The protein below binds the small molecule below.
Small molecule (SMILES): CCc1c(-c2csc(N3CCN(CC4CCN(CC)CC4)CC3)n2)[nH]c(C)c1C(C)=O

Sequence of chain 1.A:
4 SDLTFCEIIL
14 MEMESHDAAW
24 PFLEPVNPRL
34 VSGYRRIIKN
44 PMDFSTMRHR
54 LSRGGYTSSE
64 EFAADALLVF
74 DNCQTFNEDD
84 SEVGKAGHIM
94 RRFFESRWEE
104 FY

Binding-site contacts:
Ligand atom C14 contacts residue TRP23 of chain 1.A at 4.2 Å (hydrophobic).
Ligand atom N15 contacts residue PRO24 of chain 1.A at 4.1 Å.
Ligand atom C21 contacts residue PRO24 of chain 1.A at 3.6 Å (hydrophobic).
Ligand atom C17 contacts residue EDO1 of chain 1.C at 3.9 Å.
Ligand atom C16 contacts residue EDO1 of chain 1.C at 3.8 Å.
Ligand atom C07 contacts residue GLU27 of chain 1.A at 3.6 Å.
Ligand atom N20 contacts residue PRO24 of chain 1.A at 3.1 Å (h-bond).
Ligand atom C10 contacts residue TRP23 of chain 1.A at 3.7 Å (hydrophobic).
Ligand atom C26 contacts residue TYR37 of chain 1.A at 3.7 Å (hydrophobic).
Ligand atom N11 contacts residue TRP23 of chain 1.A at 4.2 Å.
Ligand atom N20 contacts residue VAL86 of chain 1.A at 4.2 Å.
Ligand atom N20 contacts residue VAL29 of chain 1.A at 4.2 Å.
Ligand atom C26 contacts residue PHE79 of chain 1.A at 3.4 Å (hydrophobic).
Ligand atom C29 contacts residue ASN80 of chain 1.A at 3.9 Å.
Ligand atom C26 contacts residue VAL34 of chain 1.A at 3.8 Å (hydrophobic).
Ligand atom O25 contacts residue TYR37 of chain 1.A at 3.8 Å.
Ligand atom C26 contacts residue ASN80 of chain 1.A at 3.7 Å.
Ligand atom C17 contacts residue TRP23 of chain 1.A at 4.2 Å (hydrophobic).
Ligand atom C22 contacts residue VAL29 of chain 1.A at 3.6 Å (hydrophobic).
Ligand atom C09 contacts residue GLU27 of chain 1.A at 3.5 Å.
Ligand atom C19 contacts residue VAL86 of chain 1.A at 3.9 Å (hydrophobic).
Ligand atom N08 contacts residue GLU27 of chain 1.A at 4.2 Å.
Ligand atom O25 contacts residue ASN80 of chain 1.A at 2.9 Å (h-bond).
Ligand atom C21 contacts residue VAL29 of chain 1.A at 3.5 Å (hydrophobic).
Ligand atom C24 contacts residue ASN80 of chain 1.A at 3.6 Å.
Ligand atom C24 contacts residue VAL29 of chain 1.A at 3.9 Å (hydrophobic).
Ligand atom C23 contacts residue VAL86 of chain 1.A at 4.0 Å (hydrophobic).
Ligand atom C29 contacts residue VAL86 of chain 1.A at 3.7 Å (hydrophobic).
Ligand atom C22 contacts residue PHE25 of chain 1.A at 3.9 Å (hydrophobic).
Ligand atom S18 contacts residue EDO1 of chain 1.C at 3.9 Å.
Ligand atom C22 contacts residue PRO24 of chain 1.A at 3.4 Å (hydrophobic).
Ligand atom N15 contacts residue EDO1 of chain 1.C at 4.0 Å.
Ligand atom S18 contacts residue TRP23 of chain 1.A at 3.9 Å.
Ligand atom C27 contacts residue VAL86 of chain 1.A at 4.0 Å (hydrophobic).
Ligand atom O25 contacts residue VAL29 of chain 1.A at 4.1 Å.
Ligand atom C14 contacts residue EDO1 of chain 1.C at 4.2 Å.
Ligand atom C23 contacts residue VAL29 of chain 1.A at 3.7 Å (hydrophobic).
Ligand atom C28 contacts residue VAL34 of chain 1.A at 4.0 Å (hydrophobic).
Ligand atom C21 contacts residue VAL86 of chain 1.A at 4.0 Å (hydrophobic).
Ligand atom C24 contacts residue TYR37 of chain 1.A at 4.0 Å (hydrophobic).